This small molecule binds to this protein.
Small molecule (SMILES): Nc1ncnc2c1ncn2[C@@H]1O[C@H](COP(=O)(O)OP(=O)(O)OP(O)(O)=S)[C@@H](O)[C@H]1O

Binding-site contacts:
Ligand atom O2A contacts residue GLY392 of chain 1.D at 3.8 Å.
Ligand atom O2B contacts residue TYR30 of chain 1.D at 3.5 Å (h-bond).
Ligand atom O2G contacts residue MG1 of chain 1.K at 2.0 Å.
Ligand atom C5' contacts residue CYS31 of chain 1.D at 3.8 Å (hydrophobic).
Ligand atom O2B contacts residue ASN32 of chain 1.D at 3.2 Å (h-bond).
Ligand atom O3B contacts residue GLY200 of chain 1.D at 3.1 Å (h-bond).
Ligand atom O2B contacts residue GLY29 of chain 1.D at 3.7 Å.
Ligand atom O3' contacts residue GLY225 of chain 1.D at 3.6 Å.
Ligand atom O3G contacts residue MG1 of chain 1.K at 3.7 Å.
Ligand atom O2' contacts residue THR288 of chain 1.D at 2.9 Å (h-bond).
Ligand atom O1B contacts residue ARG34 of chain 1.D at 2.9 Å (salt-bridge).
Ligand atom O1B contacts residue MG1 of chain 1.K at 2.2 Å.
Ligand atom C4 contacts residue SER393 of chain 1.D at 3.8 Å.
Ligand atom N3 contacts residue SER393 of chain 1.D at 3.7 Å.
Ligand atom O1A contacts residue ARG34 of chain 1.D at 3.0 Å (salt-bridge).
Ligand atom O1A contacts residue ASN32 of chain 1.D at 2.9 Å (h-bond).
Ligand atom O3G contacts residue ALA201 of chain 1.D at 3.8 Å.
Ligand atom O3A contacts residue GLY200 of chain 1.D at 3.2 Å (h-bond).
Ligand atom S1G contacts residue TYR30 of chain 1.D at 3.0 Å (h-bond).
Ligand atom PG contacts residue MG1 of chain 1.K at 3.2 Å.
Ligand atom O3G contacts residue GLY200 of chain 1.D at 3.2 Å (h-bond).
Ligand atom S1G contacts residue SER81 of chain 1.D at 3.0 Å (h-bond).
Ligand atom O3B contacts residue MG1 of chain 1.K at 3.6 Å.
Ligand atom N6 contacts residue GLU292 of chain 1.D at 3.5 Å.
Ligand atom PB contacts residue ARG34 of chain 1.D at 3.6 Å.
Ligand atom O1A contacts residue SER393 of chain 1.D at 3.6 Å (h-bond).
Ligand atom C6 contacts residue GLU292 of chain 1.D at 3.8 Å.
Ligand atom O2' contacts residue LYS291 of chain 1.D at 2.9 Å (salt-bridge).
Ligand atom O5' contacts residue GLY200 of chain 1.D at 3.7 Å.
Ligand atom O2B contacts residue CYS31 of chain 1.D at 3.2 Å (h-bond).
Ligand atom O4' contacts residue SER393 of chain 1.D at 3.5 Å.
Ligand atom C2' contacts residue LYS291 of chain 1.D at 3.8 Å.
Ligand atom PB contacts residue MG1 of chain 1.K at 3.4 Å.
Ligand atom O5' contacts residue SER393 of chain 1.D at 3.4 Å.
Ligand atom O3' contacts residue LYS291 of chain 1.D at 3.3 Å (salt-bridge).
Ligand atom O3G contacts residue GLY199 of chain 1.D at 3.4 Å.
Ligand atom PA contacts residue SER393 of chain 1.D at 3.5 Å.
Ligand atom O2A contacts residue SER393 of chain 1.D at 3.0 Å (h-bond).
Ligand atom C2 contacts residue SER393 of chain 1.D at 3.7 Å.
Ligand atom O2B contacts residue ARG34 of chain 1.D at 3.6 Å (salt-bridge).

Sequence of chain 1.D:
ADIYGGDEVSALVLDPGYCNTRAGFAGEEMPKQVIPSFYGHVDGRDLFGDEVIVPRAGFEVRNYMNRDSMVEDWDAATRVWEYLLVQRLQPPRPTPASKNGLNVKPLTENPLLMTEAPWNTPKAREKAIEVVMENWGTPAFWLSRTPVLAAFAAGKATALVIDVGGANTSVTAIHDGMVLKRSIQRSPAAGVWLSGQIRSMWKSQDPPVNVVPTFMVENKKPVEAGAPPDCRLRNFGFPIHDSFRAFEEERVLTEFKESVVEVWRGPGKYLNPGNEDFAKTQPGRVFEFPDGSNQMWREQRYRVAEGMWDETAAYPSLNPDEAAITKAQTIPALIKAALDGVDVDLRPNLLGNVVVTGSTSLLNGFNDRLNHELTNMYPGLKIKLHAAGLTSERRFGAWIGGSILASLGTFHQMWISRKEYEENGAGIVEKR